Sequence of chain 1.A:
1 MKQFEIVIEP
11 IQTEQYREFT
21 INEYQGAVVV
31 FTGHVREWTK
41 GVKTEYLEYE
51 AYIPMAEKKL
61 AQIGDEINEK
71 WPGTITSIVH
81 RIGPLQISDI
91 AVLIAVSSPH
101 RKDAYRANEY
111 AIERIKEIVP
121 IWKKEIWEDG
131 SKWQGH

Sequence of chain 1.H:
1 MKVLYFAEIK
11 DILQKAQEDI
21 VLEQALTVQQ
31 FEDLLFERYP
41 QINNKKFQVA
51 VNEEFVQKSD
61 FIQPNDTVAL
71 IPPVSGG

Binding-site contacts:
Ligand atom N3' contacts residue LYS40 of chain 1.G at 3.6 Å.
Ligand atom O3 contacts residue ARG101 of chain 1.A at 3.1 Å (salt-bridge).
Ligand atom P contacts residue ARG101 of chain 1.A at 3.5 Å.
Ligand atom N8' contacts residue HIS34 of chain 1.G at 2.7 Å (h-bond).
Ligand atom N5' contacts residue LYS123 of chain 1.G at 3.1 Å (salt-bridge).
Ligand atom C7' contacts residue LYS116 of chain 1.G at 3.3 Å.
Ligand atom O10 contacts residue GLY77 of chain 1.H at 2.8 Å.
Ligand atom O1 contacts residue PRO99 of chain 1.A at 3.7 Å.
Ligand atom N2' contacts residue GLU125 of chain 1.G at 3.8 Å.
Ligand atom C2' contacts residue LEU47 of chain 1.G at 3.6 Å (hydrophobic).
Ligand atom C6' contacts residue GLY77 of chain 1.H at 3.3 Å.
Ligand atom C7' contacts residue GLY77 of chain 1.H at 3.5 Å.
Ligand atom O9' contacts residue GLY26 of chain 1.A at 3.1 Å (h-bond).
Ligand atom C4' contacts residue LYS123 of chain 1.G at 3.2 Å.
Ligand atom C7 contacts residue HIS34 of chain 1.G at 3.5 Å.
Ligand atom O3 contacts residue LYS116 of chain 1.G at 3.5 Å.
Ligand atom C4A contacts residue ARG36 of chain 1.G at 3.6 Å.
Ligand atom N2' contacts residue ARG36 of chain 1.G at 3.3 Å (salt-bridge).
Ligand atom N1' contacts residue HIS34 of chain 1.G at 3.6 Å (h-bond).
Ligand atom P contacts residue HIS100 of chain 1.A at 3.6 Å.
Ligand atom O4 contacts residue HIS100 of chain 1.A at 3.4 Å (h-bond).
Ligand atom N3' contacts residue GLU125 of chain 1.G at 3.7 Å.
Ligand atom N2' contacts residue LEU47 of chain 1.G at 3.5 Å.
Ligand atom C4' contacts residue ARG36 of chain 1.G at 3.6 Å.
Ligand atom O10 contacts residue LYS116 of chain 1.G at 2.5 Å (salt-bridge).
Ligand atom O2 contacts residue HIS100 of chain 1.A at 3.2 Å (h-bond).
Ligand atom C9' contacts residue GLY26 of chain 1.A at 3.2 Å.
Ligand atom C10 contacts residue GLY26 of chain 1.A at 3.2 Å.
Ligand atom O4 contacts residue ARG36 of chain 1.G at 3.1 Å (salt-bridge).
Ligand atom O2 contacts residue ARG101 of chain 1.A at 2.7 Å (salt-bridge).
Ligand atom C6' contacts residue LYS123 of chain 1.G at 3.7 Å.
Ligand atom C7 contacts residue GLY26 of chain 1.A at 3.8 Å.
Ligand atom C4A contacts residue LYS123 of chain 1.G at 3.3 Å.
Ligand atom C10 contacts residue ALA27 of chain 1.A at 3.6 Å (hydrophobic).
Ligand atom O4' contacts residue LYS123 of chain 1.G at 3.0 Å (salt-bridge).
Ligand atom N1' contacts residue LEU47 of chain 1.G at 3.7 Å.
Ligand atom N1' contacts residue VAL35 of chain 1.G at 3.6 Å.
Ligand atom O1 contacts residue ARG101 of chain 1.A at 3.5 Å (salt-bridge).
Ligand atom C4B contacts residue HIS34 of chain 1.G at 3.5 Å.
Ligand atom N1' contacts residue ARG36 of chain 1.G at 3.4 Å (salt-bridge).

Sequence of chain 1.G:
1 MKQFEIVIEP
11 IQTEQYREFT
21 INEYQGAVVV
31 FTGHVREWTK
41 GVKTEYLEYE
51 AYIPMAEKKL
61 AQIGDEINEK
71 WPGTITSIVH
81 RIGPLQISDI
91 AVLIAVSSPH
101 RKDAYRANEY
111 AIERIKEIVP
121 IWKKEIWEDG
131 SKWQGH

A protein and the small-molecule ligand that binds it are described below.
Small molecule (SMILES): Nc1nc2c(c(=O)[nH]1)N[C@H]1C(=O)[C@H]3O[P](=O)(O)OC[C@H]3O[C@H]1N2